Sequence of chain 1.A:
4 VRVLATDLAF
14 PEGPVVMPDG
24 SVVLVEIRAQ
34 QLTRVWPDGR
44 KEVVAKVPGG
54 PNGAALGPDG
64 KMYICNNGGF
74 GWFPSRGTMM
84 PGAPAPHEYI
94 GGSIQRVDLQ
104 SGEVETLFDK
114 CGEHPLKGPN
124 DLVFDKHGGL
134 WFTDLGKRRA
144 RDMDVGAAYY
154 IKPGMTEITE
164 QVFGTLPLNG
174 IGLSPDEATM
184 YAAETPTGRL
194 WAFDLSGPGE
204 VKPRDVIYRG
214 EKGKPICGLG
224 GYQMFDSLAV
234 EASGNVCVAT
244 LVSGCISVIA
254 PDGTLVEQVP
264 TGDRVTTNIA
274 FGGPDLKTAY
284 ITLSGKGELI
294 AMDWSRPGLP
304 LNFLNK

Binding-site contacts:
Ligand atom C4 contacts residue ASP229 of chain 1.A at 2.9 Å.
Ligand atom O1 contacts residue GLU15 of chain 1.A at 2.9 Å (salt-bridge).
Ligand atom C4 contacts residue THR270 of chain 1.A at 3.9 Å.
Ligand atom O1 contacts residue ASP229 of chain 1.A at 3.2 Å (salt-bridge).
Ligand atom C10 contacts residue LEU138 of chain 1.A at 4.1 Å (hydrophobic).
Ligand atom N2 contacts residue ASP229 of chain 1.A at 2.7 Å (salt-bridge).
Ligand atom C10 contacts residue ASN123 of chain 1.A at 3.5 Å.
Ligand atom C9 contacts residue PHE73 of chain 1.A at 3.5 Å (hydrophobic).
Ligand atom C9 contacts residue PRO84 of chain 1.A at 4.4 Å (hydrophobic).
Ligand atom N2 contacts residue GLU15 of chain 1.A at 3.7 Å.
Ligand atom C1 contacts residue ASP229 of chain 1.A at 3.5 Å.
Ligand atom C4 contacts residue PHE13 of chain 1.A at 4.1 Å (hydrophobic).
Ligand atom O1 contacts residue ASN55 of chain 1.A at 3.0 Å (h-bond).
Ligand atom C10 contacts residue ASN55 of chain 1.A at 3.6 Å.
Ligand atom C1 contacts residue GLU15 of chain 1.A at 3.6 Å.
Ligand atom C8 contacts residue PRO84 of chain 1.A at 4.0 Å (hydrophobic).
Ligand atom C4 contacts residue LEU244 of chain 1.A at 4.1 Å (hydrophobic).
Ligand atom C6 contacts residue PRO84 of chain 1.A at 3.5 Å (hydrophobic).
Ligand atom C5 contacts residue PHE13 of chain 1.A at 4.1 Å (hydrophobic).
Ligand atom C5 contacts residue VAL268 of chain 1.A at 4.1 Å (hydrophobic).
Ligand atom C9 contacts residue LEU138 of chain 1.A at 4.2 Å (hydrophobic).
Ligand atom C5 contacts residue ASP229 of chain 1.A at 4.1 Å.
Ligand atom C3 contacts residue ASP229 of chain 1.A at 3.2 Å.
Ligand atom C5 contacts residue LEU244 of chain 1.A at 4.2 Å (hydrophobic).
Ligand atom C1 contacts residue ASN123 of chain 1.A at 3.5 Å.
Ligand atom C1 contacts residue ASN55 of chain 1.A at 3.7 Å.
Ligand atom C6 contacts residue MET83 of chain 1.A at 4.4 Å (hydrophobic).
Ligand atom C6 contacts residue PHE13 of chain 1.A at 4.3 Å (hydrophobic).
Ligand atom O1 contacts residue ASN123 of chain 1.A at 2.9 Å (h-bond).
Ligand atom O1 contacts residue CA1 of chain 1.C at 2.5 Å.
Ligand atom C10 contacts residue PHE73 of chain 1.A at 3.9 Å (hydrophobic).
Ligand atom C1 contacts residue CA1 of chain 1.C at 3.5 Å.
Ligand atom C1 contacts residue ASN172 of chain 1.A at 3.9 Å.
Ligand atom C3 contacts residue PHE13 of chain 1.A at 4.3 Å (hydrophobic).
Ligand atom O1 contacts residue ASN172 of chain 1.A at 3.7 Å.
Ligand atom N2 contacts residue CA1 of chain 1.C at 4.0 Å.
Ligand atom C7 contacts residue PRO84 of chain 1.A at 3.2 Å (hydrophobic).
Ligand atom N2 contacts residue ASN172 of chain 1.A at 3.9 Å.

A protein and the small-molecule ligand that binds it are described below.
Small molecule (SMILES): O=c1ccc2ccccc2[nH]1